This protein binds this small molecule.
Small molecule (SMILES): CC(=O)N[C@@H]1[C@@H](O)[C@H](O)[C@@H](CO)O[C@H]1O

Sequence of chain 3.B:
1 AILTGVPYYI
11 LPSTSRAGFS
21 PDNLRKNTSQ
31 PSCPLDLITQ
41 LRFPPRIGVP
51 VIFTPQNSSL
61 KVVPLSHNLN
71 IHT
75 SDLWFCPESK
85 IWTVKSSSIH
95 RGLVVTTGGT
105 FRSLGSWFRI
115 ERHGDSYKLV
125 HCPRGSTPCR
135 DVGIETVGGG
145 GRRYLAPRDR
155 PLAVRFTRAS

Binding-site contacts:
Ligand atom N2 contacts residue ASN27 of chain 3.B at 3.1 Å (h-bond).
Ligand atom O5 contacts residue ASN27 of chain 3.B at 2.4 Å (h-bond).
Ligand atom C7 contacts residue ASN27 of chain 3.B at 3.7 Å.
Ligand atom C1 contacts residue ASN27 of chain 3.B at 1.5 Å.
Ligand atom C6 contacts residue LEU77 of chain 3.B at 4.0 Å (hydrophobic).
Ligand atom C4 contacts residue ASN27 of chain 3.B at 4.3 Å.
Ligand atom O7 contacts residue ASN27 of chain 3.B at 3.9 Å.
Ligand atom C3 contacts residue ASN27 of chain 3.B at 4.0 Å.
Ligand atom O5 contacts residue PHE79 of chain 3.B at 3.7 Å.
Ligand atom C5 contacts residue LEU77 of chain 3.B at 4.3 Å (hydrophobic).
Ligand atom C5 contacts residue ASN27 of chain 3.B at 3.7 Å.
Ligand atom C6 contacts residue PHE79 of chain 3.B at 4.1 Å (hydrophobic).
Ligand atom C1 contacts residue PHE79 of chain 3.B at 4.5 Å (hydrophobic).
Ligand atom O6 contacts residue PHE79 of chain 3.B at 3.9 Å.
Ligand atom C2 contacts residue ASN27 of chain 3.B at 2.7 Å.
Ligand atom C5 contacts residue PHE79 of chain 3.B at 4.3 Å (hydrophobic).